Sequence of chain 1.A:
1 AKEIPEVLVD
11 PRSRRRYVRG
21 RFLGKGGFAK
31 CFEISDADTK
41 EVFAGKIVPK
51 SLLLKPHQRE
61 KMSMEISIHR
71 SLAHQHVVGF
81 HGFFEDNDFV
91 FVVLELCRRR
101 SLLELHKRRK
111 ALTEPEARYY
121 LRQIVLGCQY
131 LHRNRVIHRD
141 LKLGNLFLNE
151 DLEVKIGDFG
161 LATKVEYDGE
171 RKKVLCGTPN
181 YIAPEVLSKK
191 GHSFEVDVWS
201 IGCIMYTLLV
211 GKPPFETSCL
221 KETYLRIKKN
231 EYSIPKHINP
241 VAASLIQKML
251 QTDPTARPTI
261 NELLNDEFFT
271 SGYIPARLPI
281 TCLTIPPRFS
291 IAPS

The protein below binds the small molecule below.
Small molecule (SMILES): CC[C@@H]1C(=O)N(C)c2cnc(Nc3ccc(C(=O)NC4CCN(C)CC4)cc3OC)nc2N1C1CCCC1

Binding-site contacts:
Ligand atom C6 contacts residue PHE147 of chain 1.A at 3.4 Å (hydrophobic).
Ligand atom C29 contacts residue PHE22 of chain 1.A at 3.5 Å (hydrophobic).
Ligand atom C23 contacts residue ARG100 of chain 1.A at 3.7 Å.
Ligand atom C18 contacts residue ARG100 of chain 1.A at 3.7 Å.
Ligand atom C9 contacts residue CYS31 of chain 1.A at 3.8 Å (hydrophobic).
Ligand atom C21 contacts residue ARG21 of chain 1.A at 3.5 Å.
Ligand atom N6 contacts residue LEU23 of chain 1.A at 3.0 Å (h-bond).
Ligand atom C31 contacts residue GLU33 of chain 1.A at 3.5 Å.
Ligand atom O3 contacts residue ARG98 of chain 1.A at 3.8 Å.
Ligand atom C21 contacts residue ARG100 of chain 1.A at 3.7 Å.
Ligand atom O3 contacts residue LEU96 of chain 1.A at 3.6 Å.
Ligand atom C1 contacts residue CYS97 of chain 1.A at 3.6 Å (hydrophobic).
Ligand atom N5 contacts residue LEU96 of chain 1.A at 3.8 Å.
Ligand atom N4 contacts residue PHE147 of chain 1.A at 3.8 Å.
Ligand atom C15 contacts residue CYS31 of chain 1.A at 3.7 Å (hydrophobic).
Ligand atom C5 contacts residue PHE147 of chain 1.A at 3.5 Å (hydrophobic).
Ligand atom C2 contacts residue PHE147 of chain 1.A at 3.5 Å (hydrophobic).
Ligand atom C19 contacts residue ARG100 of chain 1.A at 3.6 Å.
Ligand atom C17 contacts residue LEU23 of chain 1.A at 3.7 Å (hydrophobic).
Ligand atom C31 contacts residue ARG98 of chain 1.A at 3.8 Å.
Ligand atom C16 contacts residue LEU23 of chain 1.A at 3.7 Å (hydrophobic).
Ligand atom C4 contacts residue ALA44 of chain 1.A at 3.8 Å (hydrophobic).
Ligand atom C29 contacts residue LEU23 of chain 1.A at 3.7 Å (hydrophobic).
Ligand atom N1 contacts residue CYS97 of chain 1.A at 2.9 Å (h-bond).
Ligand atom C11 contacts residue VAL78 of chain 1.A at 3.4 Å (hydrophobic).
Ligand atom C11 contacts residue GLU95 of chain 1.A at 3.5 Å.
Ligand atom C19 contacts residue LEU23 of chain 1.A at 3.6 Å (hydrophobic).
Ligand atom C3 contacts residue PHE147 of chain 1.A at 3.7 Å (hydrophobic).
Ligand atom O2 contacts residue ARG21 of chain 1.A at 2.7 Å (salt-bridge).
Ligand atom N5 contacts residue CYS97 of chain 1.A at 3.1 Å (h-bond).
Ligand atom C4 contacts residue GLU95 of chain 1.A at 3.4 Å.
Ligand atom O1 contacts residue LEU94 of chain 1.A at 3.5 Å.
Ligand atom N3 contacts residue PHE147 of chain 1.A at 3.4 Å.
Ligand atom C13 contacts residue LYS25 of chain 1.A at 3.6 Å.
Ligand atom C31 contacts residue ARG21 of chain 1.A at 3.8 Å.
Ligand atom O1 contacts residue PHE147 of chain 1.A at 3.8 Å.
Ligand atom O3 contacts residue CYS97 of chain 1.A at 3.5 Å (h-bond).
Ligand atom O2 contacts residue ARG100 of chain 1.A at 3.8 Å.
Ligand atom C10 contacts residue CYS31 of chain 1.A at 3.8 Å (hydrophobic).
Ligand atom C4 contacts residue CYS97 of chain 1.A at 3.4 Å (hydrophobic).